Binding-site contacts:
Ligand atom C9 contacts residue GLU196 of chain 1.D at 3.4 Å.
Ligand atom C8 contacts residue GLU196 of chain 1.D at 3.8 Å.
Ligand atom N4 contacts residue ASP70 of chain 1.D at 3.3 Å (salt-bridge).
Ligand atom C2 contacts residue TYR321 of chain 1.D at 2.9 Å (hydrophobic).
Ligand atom C82 contacts residue ARG144 of chain 1.D at 3.8 Å.
Ligand atom C4 contacts residue TYR321 of chain 1.D at 3.4 Å (hydrophobic).
Ligand atom C7 contacts residue TYR321 of chain 1.D at 3.4 Å (hydrophobic).
Ligand atom C4 contacts residue GLU197 of chain 1.D at 3.7 Å.
Ligand atom O1A contacts residue ARG287 of chain 1.D at 2.8 Å (salt-bridge).
Ligand atom C11 contacts residue ARG71 of chain 1.D at 3.9 Å.
Ligand atom C91 contacts residue ASN214 of chain 1.D at 3.5 Å.
Ligand atom C3 contacts residue ASP70 of chain 1.D at 3.4 Å.
Ligand atom O1B contacts residue ARG37 of chain 1.D at 2.9 Å (salt-bridge).
Ligand atom C3 contacts residue TYR321 of chain 1.D at 3.1 Å (hydrophobic).
Ligand atom C91 contacts residue ARG212 of chain 1.D at 3.9 Å.
Ligand atom N4 contacts residue GLU38 of chain 1.D at 2.9 Å (salt-bridge).
Ligand atom O10 contacts residue ASP70 of chain 1.D at 3.2 Å.
Ligand atom O1B contacts residue ARG287 of chain 1.D at 2.9 Å (salt-bridge).
Ligand atom O10 contacts residue ARG71 of chain 1.D at 2.9 Å (salt-bridge).
Ligand atom C7 contacts residue ARG212 of chain 1.D at 3.9 Å.
Ligand atom C1 contacts residue TYR321 of chain 1.D at 3.0 Å (hydrophobic).
Ligand atom C6 contacts residue GLU197 of chain 1.D at 3.8 Å.
Ligand atom O1A contacts residue ARG212 of chain 1.D at 3.0 Å (salt-bridge).
Ligand atom C1 contacts residue ARG212 of chain 1.D at 3.7 Å.
Ligand atom C91 contacts residue SER166 of chain 1.D at 3.8 Å.
Ligand atom O1A contacts residue TYR321 of chain 1.D at 3.5 Å (h-bond).
Ligand atom C10 contacts residue ARG71 of chain 1.D at 3.8 Å.
Ligand atom C82 contacts residue VAL142 of chain 1.D at 3.8 Å (hydrophobic).
Ligand atom C82 contacts residue ARG71 of chain 1.D at 3.6 Å.
Ligand atom C81 contacts residue SER166 of chain 1.D at 4.0 Å.
Ligand atom O1B contacts residue TYR321 of chain 1.D at 3.4 Å (h-bond).
Ligand atom C1 contacts residue ARG287 of chain 1.D at 3.5 Å.
Ligand atom C4 contacts residue ASP70 of chain 1.D at 3.8 Å.
Ligand atom C3 contacts residue GLU38 of chain 1.D at 3.7 Å.
Ligand atom C11 contacts residue TRP98 of chain 1.D at 3.8 Å (hydrophobic).
Ligand atom C3 contacts residue ARG37 of chain 1.D at 3.8 Å.
Ligand atom C6 contacts residue TYR321 of chain 1.D at 4.0 Å (hydrophobic).
Ligand atom C11 contacts residue VAL142 of chain 1.D at 4.0 Å (hydrophobic).
Ligand atom C5 contacts residue ASP70 of chain 1.D at 3.9 Å.
Ligand atom C4 contacts residue GLU38 of chain 1.D at 3.8 Å.

Sequence of chain 1.D:
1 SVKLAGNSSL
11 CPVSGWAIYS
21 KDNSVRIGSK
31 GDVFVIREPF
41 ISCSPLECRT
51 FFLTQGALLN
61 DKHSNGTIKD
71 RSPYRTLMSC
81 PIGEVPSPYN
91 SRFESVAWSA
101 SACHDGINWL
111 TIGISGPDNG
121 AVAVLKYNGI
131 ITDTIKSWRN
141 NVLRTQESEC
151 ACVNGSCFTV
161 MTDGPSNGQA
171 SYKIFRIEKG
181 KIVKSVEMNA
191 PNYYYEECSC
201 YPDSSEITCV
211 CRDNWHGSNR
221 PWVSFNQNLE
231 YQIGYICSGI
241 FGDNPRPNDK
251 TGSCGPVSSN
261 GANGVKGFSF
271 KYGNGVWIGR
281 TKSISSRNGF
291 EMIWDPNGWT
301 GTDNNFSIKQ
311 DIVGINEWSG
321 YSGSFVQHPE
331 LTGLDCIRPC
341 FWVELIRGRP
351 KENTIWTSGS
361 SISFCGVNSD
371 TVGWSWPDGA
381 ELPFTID

This protein binds this small molecule.
Small molecule (SMILES): CCC(CC)O[C@@H]1C=C(C(=O)O)C[C@H](N)[C@H]1NC(C)=O